Sequence of chain 3.C:
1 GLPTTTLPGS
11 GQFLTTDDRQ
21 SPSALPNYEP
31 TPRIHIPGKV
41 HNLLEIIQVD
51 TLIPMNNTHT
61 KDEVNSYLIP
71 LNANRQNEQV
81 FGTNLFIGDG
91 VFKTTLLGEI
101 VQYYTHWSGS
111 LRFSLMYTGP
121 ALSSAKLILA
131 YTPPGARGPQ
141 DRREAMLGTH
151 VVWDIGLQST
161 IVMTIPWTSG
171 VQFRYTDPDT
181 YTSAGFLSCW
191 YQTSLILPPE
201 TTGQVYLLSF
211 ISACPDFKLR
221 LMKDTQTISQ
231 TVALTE

Sequence of chain 2.A:
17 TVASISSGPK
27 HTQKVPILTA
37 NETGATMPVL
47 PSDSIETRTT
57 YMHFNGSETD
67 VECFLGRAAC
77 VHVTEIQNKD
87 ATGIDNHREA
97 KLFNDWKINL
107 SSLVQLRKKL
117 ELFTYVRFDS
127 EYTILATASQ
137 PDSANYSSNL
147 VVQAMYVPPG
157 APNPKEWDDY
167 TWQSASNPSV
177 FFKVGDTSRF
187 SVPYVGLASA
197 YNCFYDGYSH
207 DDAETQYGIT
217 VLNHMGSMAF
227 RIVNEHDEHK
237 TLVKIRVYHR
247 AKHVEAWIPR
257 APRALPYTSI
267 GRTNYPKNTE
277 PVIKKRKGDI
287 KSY

Sequence of chain 2.C:
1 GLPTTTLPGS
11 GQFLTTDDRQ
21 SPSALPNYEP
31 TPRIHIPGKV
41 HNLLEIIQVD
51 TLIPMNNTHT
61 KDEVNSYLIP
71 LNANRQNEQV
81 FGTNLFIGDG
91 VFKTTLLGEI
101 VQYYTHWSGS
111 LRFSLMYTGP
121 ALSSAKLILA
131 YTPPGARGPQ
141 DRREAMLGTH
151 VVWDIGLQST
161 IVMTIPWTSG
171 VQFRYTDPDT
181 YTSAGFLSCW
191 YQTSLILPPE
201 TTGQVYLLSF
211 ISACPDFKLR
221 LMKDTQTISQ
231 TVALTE

A small-molecule ligand and the protein it binds are described below.
Small molecule (SMILES): Cc1cc(CCCOc2c(C)cc(-c3noc(C(F)(F)F)n3)cc2C)on1

Binding-site contacts:
Ligand atom N1A contacts residue ALA24 of chain 2.C at 3.2 Å.
Ligand atom C3A contacts residue PHE186 of chain 2.A at 3.7 Å (hydrophobic).
Ligand atom C1C contacts residue TYR197 of chain 2.A at 3.5 Å (hydrophobic).
Ligand atom N3A contacts residue PHE186 of chain 2.A at 3.4 Å.
Ligand atom F3 contacts residue ALA150 of chain 2.A at 2.7 Å.
Ligand atom N1A contacts residue PRO174 of chain 2.A at 3.5 Å.
Ligand atom F3 contacts residue MET151 of chain 2.A at 3.7 Å.
Ligand atom C2C contacts residue TYR128 of chain 2.A at 3.2 Å (hydrophobic).
Ligand atom C1C contacts residue TYR128 of chain 2.A at 3.5 Å (hydrophobic).
Ligand atom C2B contacts residue ILE104 of chain 2.A at 3.8 Å (hydrophobic).
Ligand atom C3 contacts residue LEU106 of chain 2.A at 3.8 Å (hydrophobic).
Ligand atom C5B contacts residue TYR152 of chain 2.A at 3.5 Å (hydrophobic).
Ligand atom C2A contacts residue TYR152 of chain 2.A at 3.7 Å (hydrophobic).
Ligand atom F3 contacts residue SER175 of chain 2.A at 2.8 Å.
Ligand atom CM4 contacts residue ALA150 of chain 2.A at 3.6 Å (hydrophobic).
Ligand atom C3C contacts residue TYR128 of chain 2.A at 3.3 Å (hydrophobic).
Ligand atom F1 contacts residue MET224 of chain 2.A at 3.6 Å.
Ligand atom CM6 contacts residue LEU25 of chain 2.C at 3.8 Å (hydrophobic).
Ligand atom F3 contacts residue VAL176 of chain 2.A at 3.6 Å.
Ligand atom CM2 contacts residue ILE104 of chain 2.A at 3.6 Å (hydrophobic).
Ligand atom C4 contacts residue TYR197 of chain 2.A at 3.4 Å (hydrophobic).
Ligand atom F3 contacts residue TYR152 of chain 2.A at 3.6 Å.
Ligand atom O1A contacts residue PRO174 of chain 2.A at 3.5 Å.
Ligand atom F1 contacts residue PHE186 of chain 2.A at 3.8 Å.
Ligand atom CM6 contacts residue VAL188 of chain 2.A at 3.8 Å (hydrophobic).
Ligand atom CM2 contacts residue MET224 of chain 2.A at 3.5 Å (hydrophobic).
Ligand atom CM3 contacts residue ASN219 of chain 2.A at 3.8 Å.
Ligand atom F1 contacts residue ALA150 of chain 2.A at 3.8 Å.
Ligand atom CM4 contacts residue VAL176 of chain 2.A at 3.8 Å (hydrophobic).
Ligand atom CM6 contacts residue TYR152 of chain 2.A at 3.4 Å (hydrophobic).
Ligand atom O1 contacts residue MET221 of chain 2.A at 3.7 Å.
Ligand atom O1A contacts residue ALA24 of chain 2.C at 3.3 Å.
Ligand atom C3B contacts residue MET224 of chain 2.A at 3.6 Å (hydrophobic).
Ligand atom F2 contacts residue VAL176 of chain 2.A at 2.7 Å.
Ligand atom N3A contacts residue TYR152 of chain 2.A at 3.8 Å.
Ligand atom C2C contacts residue ILE104 of chain 2.A at 3.8 Å (hydrophobic).
Ligand atom C6B contacts residue TYR152 of chain 2.A at 3.6 Å (hydrophobic).
Ligand atom F3 contacts residue PRO174 of chain 2.A at 2.9 Å.
Ligand atom C2A contacts residue PHE186 of chain 2.A at 3.5 Å (hydrophobic).
Ligand atom CM2 contacts residue TYR128 of chain 2.A at 3.4 Å (hydrophobic).